Binding-site contacts:
Ligand atom C6 contacts residue LYS576 of chain 1.A at 3.4 Å.
Ligand atom C8 contacts residue ASN301 of chain 1.D at 4.2 Å.
Ligand atom C3 contacts residue ASN301 of chain 1.D at 3.8 Å.
Ligand atom C4 contacts residue ASN301 of chain 1.D at 4.2 Å.
Ligand atom C5 contacts residue ASN301 of chain 1.D at 3.7 Å.
Ligand atom C1 contacts residue LYS576 of chain 1.A at 4.4 Å.
Ligand atom C2 contacts residue ASN301 of chain 1.D at 2.4 Å.
Ligand atom C5 contacts residue LYS576 of chain 1.A at 4.0 Å.
Ligand atom O5 contacts residue LYS576 of chain 1.A at 3.2 Å (salt-bridge).
Ligand atom C1 contacts residue ASN301 of chain 1.D at 1.4 Å.
Ligand atom N2 contacts residue ASN301 of chain 1.D at 2.9 Å (h-bond).
Ligand atom O5 contacts residue ASN301 of chain 1.D at 2.4 Å (h-bond).
Ligand atom C7 contacts residue ASN301 of chain 1.D at 3.9 Å.
Ligand atom O6 contacts residue LYS576 of chain 1.A at 2.8 Å (salt-bridge).

Sequence of chain 1.D:
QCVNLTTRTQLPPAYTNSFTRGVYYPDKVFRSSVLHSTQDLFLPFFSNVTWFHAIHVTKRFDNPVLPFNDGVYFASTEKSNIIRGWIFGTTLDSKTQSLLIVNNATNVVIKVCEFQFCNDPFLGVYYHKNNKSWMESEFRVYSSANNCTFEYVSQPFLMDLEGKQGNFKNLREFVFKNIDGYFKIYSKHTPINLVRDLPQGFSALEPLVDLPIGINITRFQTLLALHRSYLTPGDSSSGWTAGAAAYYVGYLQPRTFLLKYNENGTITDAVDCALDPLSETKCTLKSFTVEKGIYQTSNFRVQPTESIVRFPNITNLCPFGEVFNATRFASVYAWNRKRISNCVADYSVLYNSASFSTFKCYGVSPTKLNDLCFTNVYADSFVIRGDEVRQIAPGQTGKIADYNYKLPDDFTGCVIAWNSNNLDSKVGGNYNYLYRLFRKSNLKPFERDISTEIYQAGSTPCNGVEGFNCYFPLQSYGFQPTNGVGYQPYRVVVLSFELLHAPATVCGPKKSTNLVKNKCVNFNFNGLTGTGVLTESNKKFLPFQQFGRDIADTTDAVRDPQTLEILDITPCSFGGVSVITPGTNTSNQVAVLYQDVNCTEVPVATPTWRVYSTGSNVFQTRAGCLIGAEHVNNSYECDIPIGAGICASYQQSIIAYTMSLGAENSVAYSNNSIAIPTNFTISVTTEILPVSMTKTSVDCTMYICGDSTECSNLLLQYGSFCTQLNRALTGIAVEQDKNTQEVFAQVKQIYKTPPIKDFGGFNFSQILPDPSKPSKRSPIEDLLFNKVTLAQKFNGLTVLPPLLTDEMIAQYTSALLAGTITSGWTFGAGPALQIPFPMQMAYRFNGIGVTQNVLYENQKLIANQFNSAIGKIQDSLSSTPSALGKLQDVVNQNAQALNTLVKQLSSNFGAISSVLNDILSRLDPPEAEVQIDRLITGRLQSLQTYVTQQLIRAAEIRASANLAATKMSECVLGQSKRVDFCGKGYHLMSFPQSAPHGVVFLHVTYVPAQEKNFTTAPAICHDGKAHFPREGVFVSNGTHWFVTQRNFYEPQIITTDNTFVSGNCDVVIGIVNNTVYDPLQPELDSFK

This protein binds this small molecule.
Small molecule (SMILES): CC(=O)N[C@@H]1[C@@H](O)[C@H](O)[C@@H](CO)O[C@H]1O

Sequence of chain 1.A:
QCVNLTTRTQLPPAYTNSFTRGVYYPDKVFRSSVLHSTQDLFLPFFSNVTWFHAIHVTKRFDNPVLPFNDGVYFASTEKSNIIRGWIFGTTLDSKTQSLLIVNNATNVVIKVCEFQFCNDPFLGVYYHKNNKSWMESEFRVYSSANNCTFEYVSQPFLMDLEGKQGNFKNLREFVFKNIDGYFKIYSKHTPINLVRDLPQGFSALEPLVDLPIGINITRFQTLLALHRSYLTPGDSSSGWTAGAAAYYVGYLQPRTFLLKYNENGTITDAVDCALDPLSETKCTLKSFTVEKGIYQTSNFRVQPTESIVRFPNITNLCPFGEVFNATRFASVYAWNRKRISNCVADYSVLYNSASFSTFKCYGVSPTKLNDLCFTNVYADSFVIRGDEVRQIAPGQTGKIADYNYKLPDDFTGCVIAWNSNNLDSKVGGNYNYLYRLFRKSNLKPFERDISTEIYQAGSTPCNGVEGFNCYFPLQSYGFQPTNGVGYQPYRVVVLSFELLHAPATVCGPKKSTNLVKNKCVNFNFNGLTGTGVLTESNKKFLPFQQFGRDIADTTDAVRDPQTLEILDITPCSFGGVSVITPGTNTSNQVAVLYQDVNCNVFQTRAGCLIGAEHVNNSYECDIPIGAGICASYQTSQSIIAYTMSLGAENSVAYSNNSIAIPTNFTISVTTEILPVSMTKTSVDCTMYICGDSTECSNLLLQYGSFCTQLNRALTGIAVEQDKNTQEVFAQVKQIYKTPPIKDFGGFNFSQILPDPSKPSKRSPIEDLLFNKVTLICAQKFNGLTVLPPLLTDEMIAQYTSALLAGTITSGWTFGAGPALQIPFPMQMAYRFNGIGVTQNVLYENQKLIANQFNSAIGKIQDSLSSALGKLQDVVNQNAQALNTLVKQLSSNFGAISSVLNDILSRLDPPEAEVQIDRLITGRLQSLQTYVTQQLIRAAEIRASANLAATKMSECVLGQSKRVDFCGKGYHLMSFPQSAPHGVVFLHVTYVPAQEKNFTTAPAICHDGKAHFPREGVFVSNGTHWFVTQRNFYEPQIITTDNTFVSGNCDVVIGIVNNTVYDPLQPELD